This small molecule binds to this protein.
Small molecule (SMILES): CCS(=O)(=O)Nc1cc(-c2cn(C)c3c(=O)[nH]ccc23)cc2c1ccn2C(C)(c1ccccn1)c1ccccn1

Sequence of chain 1.D:
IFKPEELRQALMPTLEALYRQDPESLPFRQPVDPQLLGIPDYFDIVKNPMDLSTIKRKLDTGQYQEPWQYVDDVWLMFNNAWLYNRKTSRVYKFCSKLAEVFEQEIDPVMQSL

Binding-site contacts:
Ligand atom C10 contacts residue ARG94 of chain 1.D at 3.9 Å.
Ligand atom C22 contacts residue VAL95 of chain 1.D at 3.7 Å (hydrophobic).
Ligand atom O1 contacts residue VAL95 of chain 1.D at 3.6 Å.
Ligand atom C21 contacts residue VAL95 of chain 1.D at 3.7 Å (hydrophobic).
Ligand atom C17 contacts residue VAL36 of chain 1.D at 3.5 Å (hydrophobic).
Ligand atom C15 contacts residue PRO31 of chain 1.D at 3.9 Å (hydrophobic).
Ligand atom C11 contacts residue ARG94 of chain 1.D at 3.7 Å.
Ligand atom O1 contacts residue ASN89 of chain 1.D at 2.9 Å (h-bond).
Ligand atom O2 contacts residue LEU40 of chain 1.D at 3.5 Å.
Ligand atom C25 contacts residue LEU41 of chain 1.D at 3.6 Å (hydrophobic).
Ligand atom O3 contacts residue PRO35 of chain 1.D at 3.7 Å.
Ligand atom C20 contacts residue VAL95 of chain 1.D at 3.8 Å (hydrophobic).
Ligand atom C27 contacts residue PRO31 of chain 1.D at 3.0 Å (hydrophobic).
Ligand atom C17 contacts residue PRO31 of chain 1.D at 3.3 Å (hydrophobic).
Ligand atom C29 contacts residue LEU41 of chain 1.D at 3.8 Å (hydrophobic).
Ligand atom C26 contacts residue GLN34 of chain 1.D at 3.8 Å.
Ligand atom O1 contacts residue TYR46 of chain 1.D at 3.8 Å.
Ligand atom C22 contacts residue ASN89 of chain 1.D at 3.5 Å.
Ligand atom O3 contacts residue VAL36 of chain 1.D at 3.5 Å.
Ligand atom C1 contacts residue ARG94 of chain 1.D at 3.7 Å.
Ligand atom C23 contacts residue ASN89 of chain 1.D at 3.5 Å.
Ligand atom N5 contacts residue ASN89 of chain 1.D at 2.9 Å (h-bond).
Ligand atom O3 contacts residue ASP37 of chain 1.D at 3.0 Å (salt-bridge).
Ligand atom C18 contacts residue VAL36 of chain 1.D at 3.4 Å (hydrophobic).
Ligand atom N2 contacts residue ARG94 of chain 1.D at 3.8 Å.
Ligand atom C19 contacts residue VAL95 of chain 1.D at 3.9 Å (hydrophobic).
Ligand atom C24 contacts residue LEU41 of chain 1.D at 3.5 Å (hydrophobic).
Ligand atom N5 contacts residue VAL95 of chain 1.D at 3.8 Å.
Ligand atom C12 contacts residue ARG94 of chain 1.D at 3.5 Å.
Ligand atom C26 contacts residue PRO35 of chain 1.D at 3.2 Å (hydrophobic).
Ligand atom C23 contacts residue VAL95 of chain 1.D at 3.6 Å (hydrophobic).
Ligand atom N4 contacts residue VAL36 of chain 1.D at 3.4 Å.
Ligand atom C8 contacts residue ARG94 of chain 1.D at 3.6 Å.
Ligand atom C27 contacts residue GLN34 of chain 1.D at 3.2 Å.
Ligand atom C16 contacts residue PRO31 of chain 1.D at 3.9 Å (hydrophobic).
Ligand atom N5 contacts residue TYR88 of chain 1.D at 3.9 Å.
Ligand atom C15 contacts residue LEU41 of chain 1.D at 3.7 Å (hydrophobic).
Ligand atom C27 contacts residue PRO35 of chain 1.D at 3.7 Å (hydrophobic).
Ligand atom C28 contacts residue LEU41 of chain 1.D at 3.5 Å (hydrophobic).
Ligand atom O3 contacts residue LEU41 of chain 1.D at 3.4 Å.